Binding-site contacts:
Ligand atom C2 contacts residue TRP169 of chain 1.D at 3.9 Å (hydrophobic).
Ligand atom C18 contacts residue HIS161 of chain 1.D at 3.3 Å.
Ligand atom C15 contacts residue TRP169 of chain 1.D at 3.9 Å (hydrophobic).
Ligand atom C8 contacts residue ALA202 of chain 1.D at 4.1 Å (hydrophobic).
Ligand atom C9 contacts residue VAL208 of chain 1.D at 4.2 Å (hydrophobic).
Ligand atom C19 contacts residue ILE172 of chain 1.D at 4.0 Å (hydrophobic).
Ligand atom C15 contacts residue ASP166 of chain 1.D at 3.5 Å.
Ligand atom C10 contacts residue ALA223 of chain 1.D at 3.9 Å (hydrophobic).
Ligand atom C16 contacts residue TRP169 of chain 1.D at 3.8 Å (hydrophobic).
Ligand atom O contacts residue NAP1 of chain 1.M at 2.7 Å (h-bond).
Ligand atom C18 contacts residue NAP1 of chain 1.M at 3.8 Å.
Ligand atom N contacts residue NAP1 of chain 1.M at 3.6 Å.
Ligand atom C12 contacts residue VAL208 of chain 1.D at 4.0 Å (hydrophobic).
Ligand atom C contacts residue NAP1 of chain 1.M at 3.8 Å.
Ligand atom C5 contacts residue NAP1 of chain 1.M at 3.4 Å.
Ligand atom C8 contacts residue NAP1 of chain 1.M at 3.9 Å.
Ligand atom C11 contacts residue LEU212 of chain 1.D at 3.7 Å (hydrophobic).
Ligand atom C11 contacts residue ALA219 of chain 1.D at 3.8 Å (hydrophobic).
Ligand atom C9 contacts residue LEU204 of chain 1.D at 4.0 Å (hydrophobic).
Ligand atom N2 contacts residue ASP166 of chain 1.D at 3.7 Å.
Ligand atom C20 contacts residue TRP169 of chain 1.D at 3.8 Å (hydrophobic).
Ligand atom C9 contacts residue ALA202 of chain 1.D at 3.8 Å (hydrophobic).
Ligand atom C9 contacts residue ALA223 of chain 1.D at 4.3 Å (hydrophobic).
Ligand atom C16 contacts residue ILE211 of chain 1.D at 4.2 Å (hydrophobic).
Ligand atom C contacts residue MET110 of chain 1.D at 3.5 Å (hydrophobic).
Ligand atom O contacts residue MET110 of chain 1.D at 3.1 Å (h-bond).
Ligand atom C19 contacts residue HIS161 of chain 1.D at 3.3 Å.
Ligand atom C6 contacts residue VAL208 of chain 1.D at 3.8 Å (hydrophobic).
Ligand atom C10 contacts residue ALA219 of chain 1.D at 3.9 Å (hydrophobic).
Ligand atom N contacts residue MET110 of chain 1.D at 3.6 Å.
Ligand atom C20 contacts residue ILE172 of chain 1.D at 4.2 Å (hydrophobic).
Ligand atom C18 contacts residue ASP166 of chain 1.D at 4.2 Å.
Ligand atom C8 contacts residue VAL208 of chain 1.D at 3.7 Å (hydrophobic).
Ligand atom C5 contacts residue VAL208 of chain 1.D at 3.8 Å (hydrophobic).
Ligand atom C4 contacts residue NAP1 of chain 1.M at 4.1 Å.
Ligand atom C17 contacts residue ASP166 of chain 1.D at 4.2 Å.
Ligand atom C17 contacts residue NAP1 of chain 1.M at 3.5 Å.
Ligand atom C12 contacts residue LEU212 of chain 1.D at 3.8 Å (hydrophobic).
Ligand atom C7 contacts residue VAL208 of chain 1.D at 3.6 Å (hydrophobic).
Ligand atom N1 contacts residue LEU212 of chain 1.D at 4.0 Å.

Sequence of chain 1.D:
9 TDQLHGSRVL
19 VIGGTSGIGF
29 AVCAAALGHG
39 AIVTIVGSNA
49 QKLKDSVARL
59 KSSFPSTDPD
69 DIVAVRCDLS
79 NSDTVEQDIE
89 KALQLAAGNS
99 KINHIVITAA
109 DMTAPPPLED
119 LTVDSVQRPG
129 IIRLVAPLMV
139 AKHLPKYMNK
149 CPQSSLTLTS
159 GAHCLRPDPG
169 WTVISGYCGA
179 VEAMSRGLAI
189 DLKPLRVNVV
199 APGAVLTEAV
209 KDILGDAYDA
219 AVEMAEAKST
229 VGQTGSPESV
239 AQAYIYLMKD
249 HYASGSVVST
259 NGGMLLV

A small-molecule ligand and the protein it binds are described below.
Small molecule (SMILES): CC1(C)c2[nH]c3ccccc3c2C[C@@]23CN4CCC[C@]4(C[C@@H]12)C(=O)N3